Sequence of chain 1.A:
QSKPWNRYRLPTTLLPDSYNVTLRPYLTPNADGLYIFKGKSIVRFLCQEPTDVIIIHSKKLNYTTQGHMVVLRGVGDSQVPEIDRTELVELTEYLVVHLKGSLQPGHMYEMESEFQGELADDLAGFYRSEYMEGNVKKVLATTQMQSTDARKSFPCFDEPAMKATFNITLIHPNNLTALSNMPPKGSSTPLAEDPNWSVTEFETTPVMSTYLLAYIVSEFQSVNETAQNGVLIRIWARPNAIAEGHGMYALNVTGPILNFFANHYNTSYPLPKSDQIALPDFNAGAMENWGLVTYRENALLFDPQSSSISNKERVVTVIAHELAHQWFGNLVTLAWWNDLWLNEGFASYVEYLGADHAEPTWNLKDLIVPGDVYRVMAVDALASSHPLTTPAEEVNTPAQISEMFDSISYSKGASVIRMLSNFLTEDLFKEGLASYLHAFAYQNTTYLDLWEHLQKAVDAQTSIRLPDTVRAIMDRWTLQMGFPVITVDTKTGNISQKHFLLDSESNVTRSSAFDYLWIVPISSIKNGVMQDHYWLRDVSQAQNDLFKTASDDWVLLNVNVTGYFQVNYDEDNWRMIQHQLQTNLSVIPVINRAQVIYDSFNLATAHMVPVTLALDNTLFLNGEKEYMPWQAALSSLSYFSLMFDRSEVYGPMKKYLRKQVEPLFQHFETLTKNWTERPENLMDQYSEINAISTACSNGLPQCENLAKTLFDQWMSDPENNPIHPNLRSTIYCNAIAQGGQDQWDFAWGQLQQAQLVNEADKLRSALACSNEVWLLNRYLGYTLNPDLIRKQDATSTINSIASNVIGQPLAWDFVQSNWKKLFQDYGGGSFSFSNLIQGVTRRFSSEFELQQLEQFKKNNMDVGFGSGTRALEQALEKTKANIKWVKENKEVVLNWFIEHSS

Binding-site contacts:
Ligand atom C2 contacts residue ASN62 of chain 1.A at 2.4 Å.
Ligand atom N2 contacts residue ASN62 of chain 1.A at 2.9 Å (h-bond).
Ligand atom O7 contacts residue ASN62 of chain 1.A at 3.4 Å (h-bond).
Ligand atom C8 contacts residue ILE36 of chain 1.A at 3.9 Å (hydrophobic).
Ligand atom O6 contacts residue ASP32 of chain 1.A at 4.5 Å.
Ligand atom C7 contacts residue ASN62 of chain 1.A at 3.4 Å.
Ligand atom C7 contacts residue GLN116 of chain 1.A at 4.1 Å.
Ligand atom O3 contacts residue LEU34 of chain 1.A at 4.2 Å.
Ligand atom C5 contacts residue ASN62 of chain 1.A at 3.6 Å.
Ligand atom C3 contacts residue ASN62 of chain 1.A at 3.8 Å.
Ligand atom O5 contacts residue ASN62 of chain 1.A at 2.3 Å (h-bond).
Ligand atom C8 contacts residue GLN116 of chain 1.A at 4.4 Å.
Ligand atom C8 contacts residue GLY117 of chain 1.A at 3.3 Å.
Ligand atom C4 contacts residue ASN62 of chain 1.A at 4.2 Å.
Ligand atom C8 contacts residue GLU118 of chain 1.A at 3.4 Å.
Ligand atom O7 contacts residue GLN116 of chain 1.A at 3.0 Å (h-bond).
Ligand atom C1 contacts residue ASN62 of chain 1.A at 1.4 Å.

This small molecule binds to this protein.
Small molecule (SMILES): CC(=O)N[C@H]1[C@H](O[C@H]2[C@H](O)[C@@H](NC(C)=O)CO[C@@H]2CO)O[C@H](CO)[C@@H](O[C@@H]2O[C@H](CO)[C@@H](O)[C@H](O)[C@H]2NC(C)=O)[C@@H]1O